Sequence of chain 1.C:
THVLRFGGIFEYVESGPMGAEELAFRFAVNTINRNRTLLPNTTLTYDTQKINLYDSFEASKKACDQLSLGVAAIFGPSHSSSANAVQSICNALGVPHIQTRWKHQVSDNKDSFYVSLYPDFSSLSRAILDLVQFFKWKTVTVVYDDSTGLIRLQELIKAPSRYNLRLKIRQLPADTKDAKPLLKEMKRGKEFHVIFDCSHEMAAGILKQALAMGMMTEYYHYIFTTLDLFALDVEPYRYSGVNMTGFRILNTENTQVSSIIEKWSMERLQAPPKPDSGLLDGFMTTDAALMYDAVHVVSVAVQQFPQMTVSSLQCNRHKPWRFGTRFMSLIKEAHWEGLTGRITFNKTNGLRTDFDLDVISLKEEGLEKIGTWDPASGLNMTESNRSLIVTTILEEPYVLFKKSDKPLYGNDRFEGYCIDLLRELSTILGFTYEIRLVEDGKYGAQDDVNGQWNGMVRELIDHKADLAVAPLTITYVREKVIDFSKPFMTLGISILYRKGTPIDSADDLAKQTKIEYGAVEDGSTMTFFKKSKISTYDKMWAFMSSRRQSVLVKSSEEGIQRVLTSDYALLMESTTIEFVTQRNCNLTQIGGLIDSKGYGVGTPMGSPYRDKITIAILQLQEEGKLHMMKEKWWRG

A small-molecule ligand and the protein it binds are described below.
Small molecule (SMILES): O=C(O)[C@@H]1C[C@H]2C[C@@H](CN3CC(F)(F)C[C@H]3C(=O)O)CC[C@H]2CN1

Binding-site contacts:
Ligand atom F1 contacts residue GLY537 of chain 1.C at 4.5 Å.
Ligand atom C2 contacts residue PRO485 of chain 1.C at 4.2 Å (hydrophobic).
Ligand atom O4 contacts residue GLU587 of chain 1.C at 3.5 Å (salt-bridge).
Ligand atom O4 contacts residue MET586 of chain 1.C at 3.7 Å.
Ligand atom F2 contacts residue VAL534 of chain 1.C at 4.2 Å.
Ligand atom C10 contacts residue THR487 of chain 1.C at 3.9 Å.
Ligand atom O1 contacts residue TYR457 of chain 1.C at 4.1 Å.
Ligand atom O1 contacts residue LEU486 of chain 1.C at 3.7 Å.
Ligand atom O4 contacts residue THR539 of chain 1.C at 3.5 Å.
Ligand atom C4 contacts residue PRO485 of chain 1.C at 3.7 Å (hydrophobic).
Ligand atom C3 contacts residue PRO485 of chain 1.C at 3.1 Å (hydrophobic).
Ligand atom C13 contacts residue THR539 of chain 1.C at 3.9 Å.
Ligand atom O2 contacts residue TYR457 of chain 1.C at 3.7 Å.
Ligand atom C1 contacts residue PRO485 of chain 1.C at 3.9 Å (hydrophobic).
Ligand atom C10 contacts residue PRO485 of chain 1.C at 4.2 Å (hydrophobic).
Ligand atom C10 contacts residue TYR457 of chain 1.C at 4.0 Å (hydrophobic).
Ligand atom O1 contacts residue PRO485 of chain 1.C at 3.6 Å.
Ligand atom C9 contacts residue PRO485 of chain 1.C at 4.3 Å (hydrophobic).
Ligand atom O3 contacts residue SER538 of chain 1.C at 3.0 Å (h-bond).
Ligand atom O1 contacts residue THR487 of chain 1.C at 2.9 Å (h-bond).
Ligand atom N1 contacts residue THR487 of chain 1.C at 3.8 Å.
Ligand atom C14 contacts residue GLY537 of chain 1.C at 4.1 Å.
Ligand atom C13 contacts residue SER538 of chain 1.C at 4.2 Å.
Ligand atom O3 contacts residue THR539 of chain 1.C at 3.0 Å (h-bond).
Ligand atom F2 contacts residue SER570 of chain 1.C at 4.3 Å.
Ligand atom C14 contacts residue VAL534 of chain 1.C at 3.8 Å (hydrophobic).
Ligand atom C1 contacts residue THR487 of chain 1.C at 4.5 Å.
Ligand atom N1 contacts residue PRO485 of chain 1.C at 2.8 Å (h-bond).
Ligand atom O3 contacts residue GLY537 of chain 1.C at 3.6 Å.